Binding-site contacts:
Ligand atom C1 contacts residue ASN1134 of chain 1.B at 1.4 Å.
Ligand atom C3 contacts residue ASN1134 of chain 1.B at 3.8 Å.
Ligand atom O5 contacts residue ASN1134 of chain 1.B at 2.3 Å (h-bond).
Ligand atom C2 contacts residue ASN1134 of chain 1.B at 2.5 Å.
Ligand atom O7 contacts residue ASN1134 of chain 1.B at 3.1 Å.
Ligand atom C8 contacts residue ASN1134 of chain 1.B at 3.9 Å.
Ligand atom C4 contacts residue ASN1134 of chain 1.B at 4.2 Å.
Ligand atom C8 contacts residue ASP1127 of chain 1.B at 4.1 Å.
Ligand atom C7 contacts residue ASN1134 of chain 1.B at 3.2 Å.
Ligand atom N2 contacts residue ASN1134 of chain 1.B at 2.9 Å (h-bond).
Ligand atom C5 contacts residue ASN1134 of chain 1.B at 3.7 Å.

Sequence of chain 1.B:
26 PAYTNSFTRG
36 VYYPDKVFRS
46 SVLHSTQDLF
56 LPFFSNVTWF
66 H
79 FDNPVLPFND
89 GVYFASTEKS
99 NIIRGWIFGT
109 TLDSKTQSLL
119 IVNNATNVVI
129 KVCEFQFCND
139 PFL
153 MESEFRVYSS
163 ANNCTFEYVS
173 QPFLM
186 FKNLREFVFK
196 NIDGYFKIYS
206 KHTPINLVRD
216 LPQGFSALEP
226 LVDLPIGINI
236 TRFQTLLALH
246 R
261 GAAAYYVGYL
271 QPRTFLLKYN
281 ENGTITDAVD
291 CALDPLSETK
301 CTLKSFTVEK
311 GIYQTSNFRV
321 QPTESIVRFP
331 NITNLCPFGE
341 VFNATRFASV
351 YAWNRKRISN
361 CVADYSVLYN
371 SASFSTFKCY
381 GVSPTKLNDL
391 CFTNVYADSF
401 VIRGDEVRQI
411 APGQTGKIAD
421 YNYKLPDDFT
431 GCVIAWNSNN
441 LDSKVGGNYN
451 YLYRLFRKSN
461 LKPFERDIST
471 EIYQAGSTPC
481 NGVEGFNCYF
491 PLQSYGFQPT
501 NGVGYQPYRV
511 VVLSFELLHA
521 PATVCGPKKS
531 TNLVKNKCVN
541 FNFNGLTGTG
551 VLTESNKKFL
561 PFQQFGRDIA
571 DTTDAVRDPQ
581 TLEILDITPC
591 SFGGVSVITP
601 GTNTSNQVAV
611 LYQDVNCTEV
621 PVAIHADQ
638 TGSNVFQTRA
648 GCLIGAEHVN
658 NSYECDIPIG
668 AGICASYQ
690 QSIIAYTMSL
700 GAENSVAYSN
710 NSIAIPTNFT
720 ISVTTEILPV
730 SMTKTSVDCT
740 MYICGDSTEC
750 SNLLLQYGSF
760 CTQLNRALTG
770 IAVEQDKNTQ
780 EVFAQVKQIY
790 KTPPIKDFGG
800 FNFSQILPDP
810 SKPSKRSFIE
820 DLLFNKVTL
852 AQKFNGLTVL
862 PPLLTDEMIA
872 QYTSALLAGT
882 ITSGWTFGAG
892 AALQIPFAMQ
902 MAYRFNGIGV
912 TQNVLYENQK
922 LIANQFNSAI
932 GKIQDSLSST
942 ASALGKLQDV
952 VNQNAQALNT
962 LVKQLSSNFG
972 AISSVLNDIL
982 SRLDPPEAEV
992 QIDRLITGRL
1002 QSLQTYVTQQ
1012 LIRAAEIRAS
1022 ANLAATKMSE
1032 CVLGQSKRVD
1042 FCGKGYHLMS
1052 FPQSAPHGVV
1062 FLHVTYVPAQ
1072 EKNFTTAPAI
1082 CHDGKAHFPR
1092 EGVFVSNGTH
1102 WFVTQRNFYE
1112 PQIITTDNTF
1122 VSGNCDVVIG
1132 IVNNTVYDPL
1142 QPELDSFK

A protein and the small-molecule ligand that binds it are described below.
Small molecule (SMILES): CC(=O)N[C@H]1[C@H](O[C@H]2[C@H](O)[C@@H](NC(C)=O)CO[C@@H]2CO)O[C@H](CO)[C@@H](O)[C@@H]1O